Sequence of chain 1.B:
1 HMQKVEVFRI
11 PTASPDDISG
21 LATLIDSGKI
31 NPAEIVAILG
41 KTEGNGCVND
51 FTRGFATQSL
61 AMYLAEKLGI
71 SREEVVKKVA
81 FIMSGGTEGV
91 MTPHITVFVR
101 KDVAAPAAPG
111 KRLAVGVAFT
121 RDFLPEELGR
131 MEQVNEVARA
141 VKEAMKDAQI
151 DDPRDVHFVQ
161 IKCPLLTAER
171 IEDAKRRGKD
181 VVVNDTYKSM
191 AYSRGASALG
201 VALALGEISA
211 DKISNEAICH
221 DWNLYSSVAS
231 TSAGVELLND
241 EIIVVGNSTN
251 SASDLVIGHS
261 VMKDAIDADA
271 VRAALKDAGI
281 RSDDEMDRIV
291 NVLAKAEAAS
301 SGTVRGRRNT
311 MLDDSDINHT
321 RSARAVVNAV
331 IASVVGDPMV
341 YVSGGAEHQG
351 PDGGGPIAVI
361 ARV

A protein and the small-molecule ligand that binds it are described below.
Small molecule (SMILES): OCCCO

Binding-site contacts:
Ligand atom C2 contacts residue TYR225 of chain 1.B at 3.7 Å (hydrophobic).
Ligand atom O1 contacts residue ASN223 of chain 1.B at 2.4 Å (h-bond).
Ligand atom C1 contacts residue ASN223 of chain 1.B at 3.6 Å.
Ligand atom C1 contacts residue ILE208 of chain 1.B at 4.0 Å (hydrophobic).
Ligand atom C3 contacts residue TYR225 of chain 1.B at 4.1 Å (hydrophobic).
Ligand atom O3 contacts residue SER227 of chain 1.B at 4.3 Å.
Ligand atom O1 contacts residue ILE208 of chain 1.B at 4.0 Å.
Ligand atom C1 contacts residue GLU207 of chain 1.B at 4.1 Å.
Ligand atom O3 contacts residue TYR225 of chain 1.B at 3.5 Å (h-bond).
Ligand atom O1 contacts residue TYR225 of chain 1.B at 2.9 Å (h-bond).
Ligand atom O1 contacts residue LEU224 of chain 1.B at 3.2 Å.
Ligand atom C2 contacts residue ASN223 of chain 1.B at 4.0 Å.
Ligand atom C1 contacts residue TYR225 of chain 1.B at 3.4 Å (hydrophobic).